Sequence of chain 1.B:
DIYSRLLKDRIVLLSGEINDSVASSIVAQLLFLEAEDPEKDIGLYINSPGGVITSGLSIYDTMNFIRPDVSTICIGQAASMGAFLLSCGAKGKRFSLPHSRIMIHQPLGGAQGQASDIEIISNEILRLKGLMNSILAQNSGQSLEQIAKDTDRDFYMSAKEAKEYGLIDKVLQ

This small molecule binds to this protein.
Small molecule (SMILES): C[C@@H](O)[C@H](NC(=O)[C@H](Cc1ccccc1)NC(=O)CN)C(=O)N[C@@H](CCC(N)=O)C(=O)O

Sequence of chain 1.C:
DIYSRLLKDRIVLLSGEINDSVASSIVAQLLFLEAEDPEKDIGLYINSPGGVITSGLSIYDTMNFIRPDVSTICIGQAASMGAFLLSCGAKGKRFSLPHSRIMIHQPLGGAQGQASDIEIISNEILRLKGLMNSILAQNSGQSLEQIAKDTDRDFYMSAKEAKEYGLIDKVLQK

Binding-site contacts:
Ligand atom CA contacts residue ILE72 of chain 1.B at 3.6 Å (hydrophobic).
Ligand atom CD contacts residue MET151 of chain 1.B at 3.1 Å (hydrophobic).
Ligand atom CG2 contacts residue GLY70 of chain 1.B at 3.2 Å.
Ligand atom N contacts residue GLY70 of chain 1.B at 3.0 Å (h-bond).
Ligand atom CA contacts residue LEU127 of chain 1.B at 3.6 Å (hydrophobic).
Ligand atom O contacts residue PRO126 of chain 1.B at 3.3 Å.
Ligand atom C contacts residue LEU127 of chain 1.B at 3.8 Å (hydrophobic).
Ligand atom CB contacts residue GLY70 of chain 1.B at 3.7 Å.
Ligand atom O contacts residue MET100 of chain 1.B at 3.3 Å (h-bond).
Ligand atom CZ contacts residue ARG120 of chain 1.C at 3.5 Å.
Ligand atom O contacts residue ILE72 of chain 1.B at 2.8 Å (h-bond).
Ligand atom O contacts residue GLY70 of chain 1.B at 3.5 Å (h-bond).
Ligand atom OE1 contacts residue PHE103 of chain 1.B at 3.7 Å.
Ligand atom O contacts residue VAL71 of chain 1.B at 3.6 Å.
Ligand atom CB contacts residue ILE72 of chain 1.B at 3.2 Å (hydrophobic).
Ligand atom N contacts residue ILE72 of chain 1.B at 3.2 Å.
Ligand atom CE1 contacts residue ARG120 of chain 1.C at 3.0 Å.
Ligand atom C contacts residue HIS124 of chain 1.B at 3.4 Å.
Ligand atom C contacts residue MET100 of chain 1.B at 3.6 Å (hydrophobic).
Ligand atom CG contacts residue ARG120 of chain 1.C at 3.8 Å.
Ligand atom C contacts residue GLY70 of chain 1.B at 3.7 Å.
Ligand atom OE1 contacts residue MET151 of chain 1.B at 2.9 Å.
Ligand atom C contacts residue SER99 of chain 1.B at 3.2 Å.
Ligand atom N contacts residue LEU127 of chain 1.B at 2.8 Å (h-bond).
Ligand atom CZ contacts residue TYR175 of chain 1.C at 3.5 Å (hydrophobic).
Ligand atom C contacts residue ILE72 of chain 1.B at 3.4 Å (hydrophobic).
Ligand atom C contacts residue LEU127 of chain 1.B at 3.7 Å (hydrophobic).
Ligand atom CD1 contacts residue ARG120 of chain 1.C at 3.2 Å.
Ligand atom NE2 contacts residue MET100 of chain 1.B at 2.8 Å.
Ligand atom CA contacts residue GLY70 of chain 1.B at 3.4 Å.
Ligand atom O contacts residue SER99 of chain 1.B at 3.0 Å.
Ligand atom O contacts residue LEU127 of chain 1.B at 2.6 Å (h-bond).
Ligand atom OXT contacts residue MET100 of chain 1.B at 3.8 Å.
Ligand atom CA contacts residue LEU127 of chain 1.B at 3.7 Å (hydrophobic).
Ligand atom OXT contacts residue SER99 of chain 1.B at 2.8 Å.
Ligand atom O contacts residue ILE72 of chain 1.B at 3.8 Å.
Ligand atom OXT contacts residue HIS124 of chain 1.B at 2.4 Å (h-bond).
Ligand atom NE2 contacts residue MET151 of chain 1.B at 3.0 Å.
Ligand atom CE2 contacts residue ILE144 of chain 1.B at 3.8 Å (hydrophobic).
Ligand atom CD2 contacts residue ILE144 of chain 1.B at 3.5 Å (hydrophobic).